Sequence of chain 4.A:
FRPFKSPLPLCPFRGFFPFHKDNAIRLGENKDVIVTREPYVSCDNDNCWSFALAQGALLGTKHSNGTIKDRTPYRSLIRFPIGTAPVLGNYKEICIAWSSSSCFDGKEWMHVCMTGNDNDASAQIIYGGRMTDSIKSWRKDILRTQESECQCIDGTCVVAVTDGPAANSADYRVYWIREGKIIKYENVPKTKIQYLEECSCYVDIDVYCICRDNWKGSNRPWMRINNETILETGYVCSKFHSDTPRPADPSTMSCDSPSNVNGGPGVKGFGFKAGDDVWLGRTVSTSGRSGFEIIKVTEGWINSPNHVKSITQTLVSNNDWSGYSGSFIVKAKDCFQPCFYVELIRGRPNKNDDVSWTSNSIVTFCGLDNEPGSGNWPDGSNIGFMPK

A small-molecule ligand and the protein it binds are described below.
Small molecule (SMILES): CC(=O)N[C@H]1[C@H](O[C@H]2[C@H](O)[C@@H](NC(C)=O)CO[C@@H]2CO[C@@H]2O[C@@H](C)[C@@H](O)[C@@H](O)[C@@H]2O)O[C@H](CO)[C@@H](O)[C@@H]1O

Binding-site contacts:
Ligand atom C7 contacts residue ASN227 of chain 4.A at 3.3 Å.
Ligand atom C8 contacts residue GLU228 of chain 4.A at 3.9 Å.
Ligand atom C5 contacts residue ASN227 of chain 4.A at 3.4 Å.
Ligand atom O3 contacts residue PRO7 of chain 4.A at 4.0 Å.
Ligand atom C6 contacts residue ASP154 of chain 4.A at 4.2 Å.
Ligand atom C1 contacts residue ASN227 of chain 4.A at 1.4 Å.
Ligand atom C5 contacts residue ASN227 of chain 4.A at 3.7 Å.
Ligand atom C6 contacts residue ASN226 of chain 4.A at 3.8 Å.
Ligand atom O7 contacts residue THR156 of chain 4.A at 4.1 Å.
Ligand atom O3 contacts residue GLU228 of chain 4.A at 4.3 Å.
Ligand atom C1 contacts residue GLU228 of chain 4.A at 3.9 Å.
Ligand atom C4 contacts residue ASN227 of chain 4.A at 4.1 Å.
Ligand atom C3 contacts residue ASN227 of chain 4.A at 3.8 Å.
Ligand atom O3 contacts residue ASP206 of chain 4.A at 4.3 Å.
Ligand atom C6 contacts residue ASN227 of chain 4.A at 3.3 Å.
Ligand atom C7 contacts residue GLU228 of chain 4.A at 3.8 Å.
Ligand atom N2 contacts residue GLU228 of chain 4.A at 2.8 Å (salt-bridge).
Ligand atom O3 contacts residue ILE205 of chain 4.A at 4.3 Å.
Ligand atom O6 contacts residue ASP154 of chain 4.A at 3.8 Å.
Ligand atom C8 contacts residue ASN227 of chain 4.A at 4.3 Å.
Ligand atom O2 contacts residue PRO7 of chain 4.A at 4.0 Å.
Ligand atom N2 contacts residue ASN227 of chain 4.A at 2.8 Å (h-bond).
Ligand atom C6 contacts residue GLU228 of chain 4.A at 4.3 Å.
Ligand atom O7 contacts residue ASN227 of chain 4.A at 3.4 Å (h-bond).
Ligand atom C4 contacts residue ASN227 of chain 4.A at 4.2 Å.
Ligand atom O5 contacts residue ASP154 of chain 4.A at 4.3 Å.
Ligand atom C4 contacts residue ASN226 of chain 4.A at 4.4 Å.
Ligand atom O5 contacts residue ASN227 of chain 4.A at 2.4 Å (h-bond).
Ligand atom C3 contacts residue GLU228 of chain 4.A at 3.6 Å.
Ligand atom C2 contacts residue GLU228 of chain 4.A at 3.6 Å.
Ligand atom O4 contacts residue ASN226 of chain 4.A at 4.4 Å.
Ligand atom C2 contacts residue ASN227 of chain 4.A at 2.4 Å.